Sequence of chain 1.B:
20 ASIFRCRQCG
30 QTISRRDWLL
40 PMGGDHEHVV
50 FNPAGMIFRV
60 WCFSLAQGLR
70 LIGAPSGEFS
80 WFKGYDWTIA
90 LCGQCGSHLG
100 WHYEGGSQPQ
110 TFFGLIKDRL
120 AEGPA

Binding-site contacts:
Ligand atom C11 contacts residue TRP86 of chain 1.B at 3.4 Å (hydrophobic).
Ligand atom C7 contacts residue ASN51 of chain 1.B at 3.7 Å.
Ligand atom O1 contacts residue SER79 of chain 1.B at 3.6 Å.
Ligand atom C6 contacts residue ASN51 of chain 1.B at 4.0 Å.
Ligand atom C2 contacts residue TRP80 of chain 1.B at 3.5 Å (hydrophobic).
Ligand atom C3 contacts residue TRP80 of chain 1.B at 3.4 Å (hydrophobic).
Ligand atom C6 contacts residue TRP86 of chain 1.B at 3.8 Å (hydrophobic).
Ligand atom C2 contacts residue PHE78 of chain 1.B at 3.6 Å (hydrophobic).
Ligand atom C4 contacts residue TYR102 of chain 1.B at 3.7 Å (hydrophobic).
Ligand atom N1 contacts residue SER79 of chain 1.B at 4.0 Å.
Ligand atom O3 contacts residue ASN51 of chain 1.B at 2.8 Å (h-bond).
Ligand atom O6 contacts residue HIS97 of chain 1.B at 3.4 Å.
Ligand atom O1 contacts residue TRP86 of chain 1.B at 3.5 Å.
Ligand atom O7 contacts residue PO41 of chain 1.K at 3.0 Å (h-bond).
Ligand atom C4 contacts residue TRP100 of chain 1.B at 3.6 Å (hydrophobic).
Ligand atom O6 contacts residue ILE88 of chain 1.B at 3.7 Å.
Ligand atom N1 contacts residue PHE78 of chain 1.B at 2.8 Å (h-bond).
Ligand atom O1 contacts residue TYR102 of chain 1.B at 2.8 Å (h-bond).
Ligand atom C12 contacts residue PO41 of chain 1.K at 3.9 Å.
Ligand atom O6 contacts residue TRP100 of chain 1.B at 2.8 Å (h-bond).
Ligand atom C1 contacts residue TRP80 of chain 1.B at 3.4 Å (hydrophobic).
Ligand atom C3 contacts residue PHE78 of chain 1.B at 3.8 Å (hydrophobic).
Ligand atom N1 contacts residue TRP86 of chain 1.B at 3.9 Å.
Ligand atom O3 contacts residue TRP100 of chain 1.B at 3.6 Å.
Ligand atom C4 contacts residue TRP80 of chain 1.B at 3.5 Å (hydrophobic).
Ligand atom N2 contacts residue TRP100 of chain 1.B at 3.5 Å (h-bond).
Ligand atom C1 contacts residue TRP100 of chain 1.B at 3.8 Å (hydrophobic).
Ligand atom C4 contacts residue TRP86 of chain 1.B at 3.7 Å (hydrophobic).
Ligand atom N2 contacts residue TRP86 of chain 1.B at 3.6 Å.
Ligand atom C12 contacts residue ILE88 of chain 1.B at 4.0 Å (hydrophobic).
Ligand atom O2 contacts residue PRO52 of chain 1.B at 3.4 Å.
Ligand atom C7 contacts residue TRP100 of chain 1.B at 3.7 Å (hydrophobic).
Ligand atom N1 contacts residue TRP80 of chain 1.B at 3.4 Å.
Ligand atom O2 contacts residue PHE78 of chain 1.B at 3.7 Å.
Ligand atom C3 contacts residue TRP86 of chain 1.B at 3.5 Å (hydrophobic).
Ligand atom O2 contacts residue TRP80 of chain 1.B at 3.8 Å.
Ligand atom C3 contacts residue TYR102 of chain 1.B at 3.5 Å (hydrophobic).
Ligand atom C10 contacts residue TRP86 of chain 1.B at 3.7 Å (hydrophobic).
Ligand atom O1 contacts residue TRP80 of chain 1.B at 3.0 Å (h-bond).
Ligand atom O2 contacts residue ASN51 of chain 1.B at 3.4 Å.

The small molecule below binds the protein below.
Small molecule (SMILES): O=C1C[C@H](NC(=O)c2cc([N+](=O)[O-])ccc2C(=O)O)C(=O)N1